Sequence of chain 1.A:
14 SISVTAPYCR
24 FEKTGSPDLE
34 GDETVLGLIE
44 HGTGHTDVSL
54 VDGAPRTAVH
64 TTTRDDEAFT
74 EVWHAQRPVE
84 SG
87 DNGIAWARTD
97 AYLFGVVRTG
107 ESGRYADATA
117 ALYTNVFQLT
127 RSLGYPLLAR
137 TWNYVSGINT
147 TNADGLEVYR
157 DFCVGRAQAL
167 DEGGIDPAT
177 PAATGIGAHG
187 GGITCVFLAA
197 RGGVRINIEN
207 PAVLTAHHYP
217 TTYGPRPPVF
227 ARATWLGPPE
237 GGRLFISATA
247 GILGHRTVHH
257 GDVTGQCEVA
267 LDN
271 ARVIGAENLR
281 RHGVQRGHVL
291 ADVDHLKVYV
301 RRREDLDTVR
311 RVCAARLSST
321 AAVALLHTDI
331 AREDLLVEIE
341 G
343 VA

Binding-site contacts:
Ligand atom CAL contacts residue GLY181 of chain 1.A at 3.6 Å.
Ligand atom OAD contacts residue THR180 of chain 1.A at 3.6 Å.
Ligand atom CAF contacts residue ALA179 of chain 1.A at 3.6 Å (hydrophobic).
Ligand atom CAN contacts residue PHE226 of chain 1.A at 3.3 Å (hydrophobic).
Ligand atom CAH contacts residue ALA179 of chain 1.A at 3.6 Å (hydrophobic).
Ligand atom OXT contacts residue ARG228 of chain 1.A at 2.8 Å (salt-bridge).
Ligand atom CAE contacts residue GLU338 of chain 1.A at 3.7 Å.
Ligand atom CAE contacts residue PHE226 of chain 1.A at 3.6 Å (hydrophobic).
Ligand atom C contacts residue TYR215 of chain 1.A at 3.3 Å (hydrophobic).
Ligand atom OAD contacts residue PHE226 of chain 1.A at 3.9 Å.
Ligand atom CAL contacts residue TYR155 of chain 1.A at 3.6 Å (hydrophobic).
Ligand atom OXT contacts residue TYR215 of chain 1.A at 3.2 Å (h-bond).
Ligand atom OAB contacts residue ARG162 of chain 1.A at 2.8 Å (salt-bridge).
Ligand atom CAH contacts residue PHE226 of chain 1.A at 3.5 Å (hydrophobic).
Ligand atom CAN contacts residue GLY181 of chain 1.A at 3.4 Å.
Ligand atom CAM contacts residue TYR155 of chain 1.A at 3.4 Å (hydrophobic).
Ligand atom CAH contacts residue GLY181 of chain 1.A at 3.4 Å.
Ligand atom O contacts residue TYR215 of chain 1.A at 2.7 Å (h-bond).
Ligand atom OAB contacts residue TYR155 of chain 1.A at 2.6 Å (h-bond).
Ligand atom C2 contacts residue GLU338 of chain 1.A at 3.2 Å.
Ligand atom CAM contacts residue PHE226 of chain 1.A at 3.6 Å (hydrophobic).
Ligand atom OAD contacts residue ARG162 of chain 1.A at 2.8 Å (salt-bridge).
Ligand atom OAD contacts residue GLY181 of chain 1.A at 3.5 Å (h-bond).
Ligand atom OAD contacts residue ALA179 of chain 1.A at 3.7 Å.
Ligand atom CAG contacts residue GLU338 of chain 1.A at 3.8 Å.
Ligand atom CAE contacts residue ALA244 of chain 1.A at 3.5 Å (hydrophobic).
Ligand atom CAH contacts residue THR180 of chain 1.A at 3.8 Å.
Ligand atom OAD contacts residue ASN139 of chain 1.A at 3.8 Å.
Ligand atom CAL contacts residue ARG162 of chain 1.A at 3.5 Å.
Ligand atom CAG contacts residue PHE226 of chain 1.A at 3.7 Å (hydrophobic).
Ligand atom CA contacts residue GLU338 of chain 1.A at 3.2 Å.
Ligand atom C contacts residue ILE248 of chain 1.A at 3.5 Å (hydrophobic).
Ligand atom OXT contacts residue ILE248 of chain 1.A at 3.4 Å.
Ligand atom C contacts residue ARG228 of chain 1.A at 3.8 Å.
Ligand atom CAF contacts residue PHE226 of chain 1.A at 3.5 Å (hydrophobic).
Ligand atom C2 contacts residue ALA331 of chain 1.A at 3.9 Å (hydrophobic).
Ligand atom CAL contacts residue PHE226 of chain 1.A at 3.7 Å (hydrophobic).
Ligand atom O contacts residue PHE226 of chain 1.A at 3.8 Å.
Ligand atom CA contacts residue ILE248 of chain 1.A at 3.9 Å (hydrophobic).
Ligand atom CAF contacts residue ALA244 of chain 1.A at 3.4 Å (hydrophobic).

A small-molecule ligand and the protein it binds are described below.
Small molecule (SMILES): O=C(O)CCc1cccc(C(=O)O)c1